The small molecule below binds the protein below.
Small molecule (SMILES): CC(=O)N[C@H]1[C@H](O[C@H]2[C@H](O)[C@@H](NC(C)=O)CO[C@@H]2CO)O[C@H](CO)[C@@H](O)[C@@H]1O

Sequence of chain 4.A:
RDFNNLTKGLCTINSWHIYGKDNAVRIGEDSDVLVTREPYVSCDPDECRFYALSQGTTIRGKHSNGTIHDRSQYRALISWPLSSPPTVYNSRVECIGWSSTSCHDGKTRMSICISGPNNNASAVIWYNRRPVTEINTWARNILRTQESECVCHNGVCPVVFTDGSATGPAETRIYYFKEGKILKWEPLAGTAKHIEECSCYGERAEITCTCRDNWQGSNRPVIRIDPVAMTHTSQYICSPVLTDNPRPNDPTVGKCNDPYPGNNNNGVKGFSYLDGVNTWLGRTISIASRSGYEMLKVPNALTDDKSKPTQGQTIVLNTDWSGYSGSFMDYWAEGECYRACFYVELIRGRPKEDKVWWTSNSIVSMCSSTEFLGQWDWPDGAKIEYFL

Sequence of chain 1.A:
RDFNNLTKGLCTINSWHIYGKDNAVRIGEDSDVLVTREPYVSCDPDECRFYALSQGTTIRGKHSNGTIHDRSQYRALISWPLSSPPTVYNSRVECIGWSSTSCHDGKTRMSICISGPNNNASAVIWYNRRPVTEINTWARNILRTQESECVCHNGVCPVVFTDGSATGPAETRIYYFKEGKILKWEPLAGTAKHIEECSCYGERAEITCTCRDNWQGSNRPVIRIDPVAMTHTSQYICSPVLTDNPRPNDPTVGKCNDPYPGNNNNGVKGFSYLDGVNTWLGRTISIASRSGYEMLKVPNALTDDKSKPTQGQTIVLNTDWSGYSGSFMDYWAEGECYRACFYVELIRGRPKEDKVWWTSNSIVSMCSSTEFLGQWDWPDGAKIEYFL

Binding-site contacts:
Ligand atom C4 contacts residue TRP357 of chain 4.A at 4.2 Å (hydrophobic).
Ligand atom O4 contacts residue TRP357 of chain 4.A at 3.8 Å.
Ligand atom O7 contacts residue TRP357 of chain 4.A at 3.6 Å.
Ligand atom O3 contacts residue TRP357 of chain 4.A at 4.2 Å.
Ligand atom C2 contacts residue TRP357 of chain 4.A at 4.4 Å (hydrophobic).
Ligand atom C4 contacts residue ASN65 of chain 4.A at 4.2 Å.
Ligand atom C3 contacts residue ASN65 of chain 4.A at 3.8 Å.
Ligand atom C7 contacts residue TRP357 of chain 4.A at 4.3 Å (hydrophobic).
Ligand atom C3 contacts residue TRP357 of chain 4.A at 3.8 Å (hydrophobic).
Ligand atom N2 contacts residue ASN65 of chain 4.A at 2.8 Å (h-bond).
Ligand atom O5 contacts residue ASN65 of chain 4.A at 2.4 Å (h-bond).
Ligand atom C8 contacts residue ASN65 of chain 4.A at 4.3 Å.
Ligand atom O7 contacts residue TYR386 of chain 1.A at 3.9 Å.
Ligand atom O5 contacts residue TRP357 of chain 4.A at 4.3 Å.
Ligand atom C2 contacts residue ASN65 of chain 4.A at 2.4 Å.
Ligand atom C5 contacts residue ASN65 of chain 4.A at 3.6 Å.
Ligand atom C7 contacts residue ASN65 of chain 4.A at 2.9 Å.
Ligand atom C1 contacts residue TRP357 of chain 4.A at 3.8 Å (hydrophobic).
Ligand atom N2 contacts residue TRP357 of chain 4.A at 3.8 Å.
Ligand atom O7 contacts residue ASN65 of chain 4.A at 2.7 Å (h-bond).
Ligand atom C8 contacts residue TRP357 of chain 4.A at 4.3 Å (hydrophobic).
Ligand atom C1 contacts residue ASN65 of chain 4.A at 1.4 Å.
Ligand atom C5 contacts residue TRP357 of chain 4.A at 3.8 Å (hydrophobic).